Sequence of chain 1.A:
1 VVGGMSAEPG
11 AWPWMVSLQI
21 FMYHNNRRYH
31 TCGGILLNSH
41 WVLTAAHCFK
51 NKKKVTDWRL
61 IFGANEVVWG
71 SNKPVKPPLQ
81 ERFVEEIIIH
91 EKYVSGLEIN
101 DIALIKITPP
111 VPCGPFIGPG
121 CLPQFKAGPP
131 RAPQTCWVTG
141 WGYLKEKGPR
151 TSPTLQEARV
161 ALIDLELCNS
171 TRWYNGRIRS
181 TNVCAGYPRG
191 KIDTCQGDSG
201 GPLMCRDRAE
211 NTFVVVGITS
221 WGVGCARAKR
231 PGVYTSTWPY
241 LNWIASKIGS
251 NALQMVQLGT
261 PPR

A protein and the small-molecule ligand that binds it are described below.
Small molecule (SMILES): CC(=O)N[C@H]1[C@@H](O[C@H]2[C@H](O)[C@@H](NC(C)=O)CO[C@@H]2CO[C@H]2O[C@@H](C)[C@@H](O)[C@@H](O)[C@@H]2O)O[C@H](CO)[C@@H](O[C@@H]2O[C@H](CO)[C@@H](O)[C@H](O)[C@@H]2O)[C@@H]1O

Binding-site contacts:
Ligand atom C5 contacts residue GLY176 of chain 1.A at 3.5 Å.
Ligand atom O5 contacts residue ASN169 of chain 1.A at 2.4 Å (h-bond).
Ligand atom C1 contacts residue GLY176 of chain 1.A at 3.8 Å.
Ligand atom N2 contacts residue ILE178 of chain 1.A at 2.8 Å (h-bond).
Ligand atom N2 contacts residue ASN169 of chain 1.A at 2.6 Å (h-bond).
Ligand atom C2 contacts residue ASN175 of chain 1.A at 4.3 Å.
Ligand atom C8 contacts residue LEU165 of chain 1.A at 4.5 Å (hydrophobic).
Ligand atom C3 contacts residue ASN169 of chain 1.A at 3.8 Å.
Ligand atom C6 contacts residue GLY176 of chain 1.A at 3.6 Å.
Ligand atom C8 contacts residue ILE178 of chain 1.A at 3.1 Å (hydrophobic).
Ligand atom C2 contacts residue ASN169 of chain 1.A at 2.5 Å.
Ligand atom C7 contacts residue ASN169 of chain 1.A at 3.8 Å.
Ligand atom C8 contacts residue SER180 of chain 1.A at 3.4 Å.
Ligand atom C1 contacts residue ASN169 of chain 1.A at 1.4 Å.
Ligand atom C7 contacts residue ARG179 of chain 1.A at 4.4 Å.
Ligand atom C6 contacts residue ASN169 of chain 1.A at 4.1 Å.
Ligand atom C5 contacts residue ASN169 of chain 1.A at 3.6 Å.
Ligand atom C2 contacts residue GLY176 of chain 1.A at 4.4 Å.
Ligand atom O5 contacts residue ILE178 of chain 1.A at 3.8 Å.
Ligand atom O5 contacts residue GLY176 of chain 1.A at 2.8 Å (h-bond).
Ligand atom C7 contacts residue ILE178 of chain 1.A at 3.4 Å (hydrophobic).
Ligand atom C8 contacts residue ARG179 of chain 1.A at 3.3 Å.
Ligand atom O2 contacts residue ASN175 of chain 1.A at 3.4 Å (h-bond).
Ligand atom C3 contacts residue ILE178 of chain 1.A at 4.3 Å (hydrophobic).
Ligand atom C4 contacts residue ASN169 of chain 1.A at 4.4 Å.
Ligand atom C1 contacts residue ILE178 of chain 1.A at 4.1 Å (hydrophobic).
Ligand atom C2 contacts residue ILE178 of chain 1.A at 3.9 Å (hydrophobic).